A protein and the small-molecule ligand that binds it are described below.
Small molecule (SMILES): Nc1ccn([C@@H]2O[C@H](CO[P](=O)(O)O[C@H]3[C@@H](O)[C@H](n4ccc(N)nc4=O)O[C@@H]3CO[P](=O)(O)O[C@H]3[C@@H](O)[C@H](n4cnc5c(N)ncnc54)O[C@@H]3CO[P](=O)(O)O[C@H]3[C@@H](O)[C@H](n4ccc(N)nc4=O)O[C@@H]3CO[P](=O)(O)O[C@H]3[C@@H](O)[C@H](n4ccc(=O)[nH]c4=O)O[C@@H]3CO[P](=O)(O)O[C@H]3[C@@H](O)[C@H](n4cnc5c(N)ncnc54)O[C@@H]3CO[P](=O)(O)O[C@H]3[C@@H](O)[C@H](n4cnc5c(=O)nc(N)[nH]c54)O[C@@H]3CO[P](=O)(O)O[C@H]3[C@@H](O)[C@H](n4cnc5c(=O)nc(N)[nH]c54)O[C@@H]3CO)[C@@H](O)[C@H]2O)c(=O)n1

Sequence of chain 29.E:
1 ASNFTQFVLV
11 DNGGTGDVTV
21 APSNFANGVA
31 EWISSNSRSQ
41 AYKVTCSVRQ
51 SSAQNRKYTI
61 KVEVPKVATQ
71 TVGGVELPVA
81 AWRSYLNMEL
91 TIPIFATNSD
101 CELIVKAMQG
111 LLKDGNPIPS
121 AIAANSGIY

Binding-site contacts:
Ligand atom OP1 contacts residue ARG49 of chain 29.E at 2.5 Å (salt-bridge).
Ligand atom C5 contacts residue THR45 of chain 15.E at 3.2 Å.
Ligand atom N7 contacts residue LYS61 of chain 15.E at 3.3 Å.
Ligand atom C6 contacts residue THR45 of chain 15.E at 3.3 Å.
Ligand atom N9 contacts residue LYS61 of chain 15.E at 3.3 Å (salt-bridge).
Ligand atom N1 contacts residue SER47 of chain 15.E at 2.9 Å (h-bond).
Ligand atom O2' contacts residue GLU63 of chain 15.E at 3.2 Å (salt-bridge).
Ligand atom C5' contacts residue ARG49 of chain 29.E at 3.5 Å.
Ligand atom C4' contacts residue TYR85 of chain 15.E at 3.2 Å (hydrophobic).
Ligand atom P contacts residue SER51 of chain 29.E at 3.5 Å.
Ligand atom N7 contacts residue THR45 of chain 15.E at 2.6 Å (h-bond).
Ligand atom OP1 contacts residue SER51 of chain 29.E at 2.9 Å (h-bond).
Ligand atom N1 contacts residue TYR85 of chain 15.E at 3.5 Å.
Ligand atom OP2 contacts residue TYR85 of chain 15.E at 2.6 Å (h-bond).
Ligand atom OP1 contacts residue SER51 of chain 29.E at 3.5 Å.
Ligand atom O2' contacts residue TYR85 of chain 15.E at 3.4 Å.
Ligand atom N6 contacts residue THR59 of chain 15.E at 2.8 Å (h-bond).
Ligand atom N3 contacts residue TYR85 of chain 15.E at 3.5 Å.
Ligand atom O3' contacts residue SER51 of chain 29.E at 3.3 Å (h-bond).
Ligand atom O2 contacts residue ASN87 of chain 15.E at 3.3 Å (h-bond).
Ligand atom C3' contacts residue TYR85 of chain 15.E at 3.4 Å (hydrophobic).
Ligand atom C2' contacts residue GLU63 of chain 15.E at 3.5 Å.
Ligand atom C5' contacts residue SER51 of chain 29.E at 3.3 Å.
Ligand atom OP1 contacts residue SER52 of chain 29.E at 3.2 Å.
Ligand atom N6 contacts residue CYS46 of chain 15.E at 3.3 Å (h-bond).
Ligand atom OP2 contacts residue LYS57 of chain 29.E at 2.6 Å (salt-bridge).
Ligand atom OP2 contacts residue ASN55 of chain 29.E at 3.4 Å (h-bond).
Ligand atom C2' contacts residue TYR85 of chain 15.E at 3.4 Å (hydrophobic).
Ligand atom OP2 contacts residue ARG49 of chain 29.E at 2.3 Å (salt-bridge).
Ligand atom C2 contacts residue SER47 of chain 15.E at 3.2 Å.
Ligand atom O4' contacts residue LYS61 of chain 15.E at 2.8 Å (salt-bridge).
Ligand atom OP2 contacts residue SER51 of chain 29.E at 3.4 Å (h-bond).
Ligand atom P contacts residue ARG49 of chain 29.E at 3.0 Å.
Ligand atom OP2 contacts residue LYS43 of chain 15.E at 2.7 Å (salt-bridge).
Ligand atom C5' contacts residue TYR85 of chain 15.E at 2.9 Å (hydrophobic).
Ligand atom C4 contacts residue TYR85 of chain 15.E at 3.5 Å (hydrophobic).
Ligand atom N6 contacts residue THR45 of chain 15.E at 2.7 Å (h-bond).
Ligand atom O3' contacts residue ARG49 of chain 29.E at 3.4 Å (salt-bridge).
Ligand atom OP1 contacts residue ASN55 of chain 29.E at 2.8 Å (h-bond).
Ligand atom C8 contacts residue LYS61 of chain 15.E at 3.4 Å.

Sequence of chain 15.E:
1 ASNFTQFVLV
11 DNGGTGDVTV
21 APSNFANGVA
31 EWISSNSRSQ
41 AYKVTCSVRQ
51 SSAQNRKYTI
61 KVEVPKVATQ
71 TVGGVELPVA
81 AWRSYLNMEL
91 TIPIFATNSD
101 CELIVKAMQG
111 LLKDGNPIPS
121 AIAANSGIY